Sequence of chain 9.B:
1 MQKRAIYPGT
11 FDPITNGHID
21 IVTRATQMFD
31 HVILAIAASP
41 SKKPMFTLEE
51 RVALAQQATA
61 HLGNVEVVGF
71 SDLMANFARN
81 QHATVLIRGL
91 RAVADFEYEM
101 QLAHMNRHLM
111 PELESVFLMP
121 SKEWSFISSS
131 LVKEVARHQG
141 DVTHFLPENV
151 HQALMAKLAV

A small-molecule ligand and the protein it binds are described below.
Small molecule (SMILES): COC(=O)N1CCC(Cc2cccc([C@@H](CC#N)Nc3nc4ccc(C)nc4[nH]3)c2)CC1

Sequence of chain 4.B:
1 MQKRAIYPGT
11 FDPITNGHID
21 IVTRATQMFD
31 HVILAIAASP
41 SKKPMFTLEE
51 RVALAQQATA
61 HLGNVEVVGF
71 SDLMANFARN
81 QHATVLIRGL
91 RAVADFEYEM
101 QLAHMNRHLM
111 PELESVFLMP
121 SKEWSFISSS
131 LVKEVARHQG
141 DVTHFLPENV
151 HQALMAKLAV

Binding-site contacts:
Ligand atom C contacts residue ARG88 of chain 4.B at 3.4 Å.
Ligand atom N contacts residue LEU102 of chain 4.B at 3.8 Å.
Ligand atom C13 contacts residue ASP72 of chain 4.B at 3.1 Å.
Ligand atom O contacts residue LEU102 of chain 4.B at 3.7 Å.
Ligand atom C20 contacts residue VAL135 of chain 9.B at 3.9 Å (hydrophobic).
Ligand atom C17 contacts residue GLU134 of chain 9.B at 3.8 Å.
Ligand atom N5 contacts residue LEU73 of chain 4.B at 3.5 Å.
Ligand atom C1 contacts residue LEU102 of chain 4.B at 3.7 Å (hydrophobic).
Ligand atom C7 contacts residue THR10 of chain 4.B at 3.7 Å.
Ligand atom C13 contacts residue PHE70 of chain 4.B at 3.9 Å (hydrophobic).
Ligand atom N2 contacts residue MET74 of chain 4.B at 3.8 Å.
Ligand atom C contacts residue LEU86 of chain 4.B at 3.8 Å (hydrophobic).
Ligand atom C13 contacts residue SER71 of chain 4.B at 3.4 Å.
Ligand atom N1 contacts residue ALA38 of chain 4.B at 3.5 Å (h-bond).
Ligand atom C20 contacts residue ASN106 of chain 4.B at 3.7 Å.
Ligand atom C15 contacts residue MET74 of chain 4.B at 3.7 Å (hydrophobic).
Ligand atom N2 contacts residue ASP72 of chain 4.B at 3.1 Å (salt-bridge).
Ligand atom C23 contacts residue ARG88 of chain 4.B at 3.6 Å.
Ligand atom C20 contacts residue LEU102 of chain 4.B at 3.9 Å (hydrophobic).
Ligand atom C12 contacts residue HIS138 of chain 9.B at 3.8 Å.
Ligand atom O1 contacts residue ASN106 of chain 4.B at 3.0 Å (h-bond).
Ligand atom C8 contacts residue ALA37 of chain 4.B at 3.8 Å (hydrophobic).
Ligand atom N4 contacts residue LEU73 of chain 4.B at 3.6 Å.
Ligand atom N3 contacts residue HIS138 of chain 9.B at 3.9 Å.
Ligand atom C8 contacts residue PRO40 of chain 4.B at 3.8 Å (hydrophobic).
Ligand atom O1 contacts residue MET74 of chain 4.B at 3.4 Å.
Ligand atom C14 contacts residue PHE70 of chain 4.B at 3.8 Å (hydrophobic).
Ligand atom N5 contacts residue MET74 of chain 4.B at 2.9 Å (h-bond).
Ligand atom C21 contacts residue LEU73 of chain 4.B at 3.8 Å (hydrophobic).
Ligand atom C17 contacts residue PG41 of chain 4.L at 3.6 Å.
Ligand atom N2 contacts residue LEU73 of chain 4.B at 3.9 Å.
Ligand atom C7 contacts residue ALA37 of chain 4.B at 3.5 Å (hydrophobic).
Ligand atom C12 contacts residue ASP72 of chain 4.B at 3.7 Å.
Ligand atom C contacts residue ASN106 of chain 4.B at 3.4 Å.
Ligand atom C6 contacts residue ALA37 of chain 4.B at 3.4 Å (hydrophobic).
Ligand atom N1 contacts residue SER39 of chain 4.B at 2.9 Å (h-bond).
Ligand atom C14 contacts residue SER71 of chain 4.B at 3.6 Å.
Ligand atom C1 contacts residue MET74 of chain 4.B at 3.9 Å (hydrophobic).
Ligand atom O contacts residue ARG88 of chain 4.B at 3.4 Å (salt-bridge).
Ligand atom C11 contacts residue ALA37 of chain 4.B at 3.6 Å (hydrophobic).